Sequence of chain 1.B:
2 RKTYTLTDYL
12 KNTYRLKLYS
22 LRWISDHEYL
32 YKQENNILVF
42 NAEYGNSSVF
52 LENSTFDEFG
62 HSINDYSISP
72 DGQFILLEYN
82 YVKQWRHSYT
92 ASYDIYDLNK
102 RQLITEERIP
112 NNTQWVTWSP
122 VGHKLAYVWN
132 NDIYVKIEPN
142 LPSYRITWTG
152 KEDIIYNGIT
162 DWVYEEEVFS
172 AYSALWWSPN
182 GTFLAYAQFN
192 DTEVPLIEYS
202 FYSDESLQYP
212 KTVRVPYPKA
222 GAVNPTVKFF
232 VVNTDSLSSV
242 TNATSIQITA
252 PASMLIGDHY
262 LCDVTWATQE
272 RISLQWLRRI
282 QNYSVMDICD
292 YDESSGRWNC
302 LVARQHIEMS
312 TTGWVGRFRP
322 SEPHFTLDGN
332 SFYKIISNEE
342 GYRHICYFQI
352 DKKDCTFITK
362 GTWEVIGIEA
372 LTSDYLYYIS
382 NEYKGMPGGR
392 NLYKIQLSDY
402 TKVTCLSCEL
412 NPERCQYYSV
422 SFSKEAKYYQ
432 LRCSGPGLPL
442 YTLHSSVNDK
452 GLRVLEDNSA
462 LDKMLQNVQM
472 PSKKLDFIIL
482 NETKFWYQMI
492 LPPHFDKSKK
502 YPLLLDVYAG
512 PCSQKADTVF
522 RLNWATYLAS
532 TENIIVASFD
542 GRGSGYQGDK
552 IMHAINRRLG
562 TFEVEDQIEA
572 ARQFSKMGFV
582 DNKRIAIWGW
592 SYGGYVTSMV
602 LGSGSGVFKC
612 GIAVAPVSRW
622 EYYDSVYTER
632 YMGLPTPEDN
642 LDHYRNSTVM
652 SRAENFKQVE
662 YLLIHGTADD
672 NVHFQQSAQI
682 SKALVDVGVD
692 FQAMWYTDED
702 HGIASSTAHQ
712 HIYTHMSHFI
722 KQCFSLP

Binding-site contacts:
Ligand atom C3 contacts residue GLU35 of chain 1.B at 4.4 Å.
Ligand atom O5 contacts residue ASN36 of chain 1.B at 4.5 Å.
Ligand atom C7 contacts residue ASN37 of chain 1.B at 3.5 Å.
Ligand atom O5 contacts residue GLU35 of chain 1.B at 2.7 Å (salt-bridge).
Ligand atom O5 contacts residue ASN37 of chain 1.B at 3.6 Å.
Ligand atom O6 contacts residue ASN54 of chain 1.B at 4.1 Å.
Ligand atom C6 contacts residue ASN36 of chain 1.B at 4.4 Å.
Ligand atom C1 contacts residue ASN54 of chain 1.B at 1.4 Å.
Ligand atom C2 contacts residue ASN54 of chain 1.B at 2.4 Å.
Ligand atom C2 contacts residue ASN37 of chain 1.B at 4.2 Å.
Ligand atom O6 contacts residue GLU35 of chain 1.B at 4.4 Å.
Ligand atom O7 contacts residue GLU35 of chain 1.B at 3.0 Å (salt-bridge).
Ligand atom C4 contacts residue ASN54 of chain 1.B at 3.7 Å.
Ligand atom C5 contacts residue ASN54 of chain 1.B at 3.2 Å.
Ligand atom C7 contacts residue ASN54 of chain 1.B at 4.3 Å.
Ligand atom C5 contacts residue ASN36 of chain 1.B at 4.3 Å.
Ligand atom C8 contacts residue ASN37 of chain 1.B at 4.4 Å.
Ligand atom N2 contacts residue ASN54 of chain 1.B at 3.3 Å (h-bond).
Ligand atom C5 contacts residue GLU35 of chain 1.B at 3.6 Å.
Ligand atom C3 contacts residue ASN54 of chain 1.B at 3.6 Å.
Ligand atom C1 contacts residue ASN37 of chain 1.B at 3.3 Å.
Ligand atom N2 contacts residue ASN37 of chain 1.B at 4.1 Å.
Ligand atom O7 contacts residue ASN37 of chain 1.B at 3.0 Å (h-bond).
Ligand atom O5 contacts residue ASN54 of chain 1.B at 2.4 Å (h-bond).
Ligand atom O6 contacts residue ASN36 of chain 1.B at 3.3 Å (h-bond).
Ligand atom C8 contacts residue GLU35 of chain 1.B at 4.3 Å.
Ligand atom C7 contacts residue GLU35 of chain 1.B at 4.0 Å.
Ligand atom C6 contacts residue ASN54 of chain 1.B at 3.4 Å.
Ligand atom C1 contacts residue GLU35 of chain 1.B at 3.6 Å.

A small-molecule ligand and the protein it binds are described below.
Small molecule (SMILES): CC(=O)N[C@@H]1[C@@H](O)[C@H](O)[C@@H](CO)O[C@H]1O